Binding-site contacts:
Ligand atom C4 contacts residue ASN703 of chain 1.C at 4.3 Å.
Ligand atom O7 contacts residue ASN703 of chain 1.C at 3.4 Å (h-bond).
Ligand atom C1 contacts residue ASN703 of chain 1.C at 1.4 Å.
Ligand atom C7 contacts residue GLY617 of chain 1.C at 3.9 Å.
Ligand atom C8 contacts residue GLY617 of chain 1.C at 3.3 Å.
Ligand atom C8 contacts residue CYS619 of chain 1.C at 4.1 Å (hydrophobic).
Ligand atom C5 contacts residue ASN702 of chain 1.C at 4.2 Å.
Ligand atom C7 contacts residue ASN703 of chain 1.C at 3.3 Å.
Ligand atom C5 contacts residue ASN703 of chain 1.C at 3.7 Å.
Ligand atom C2 contacts residue ASN703 of chain 1.C at 2.5 Å.
Ligand atom C8 contacts residue ASN703 of chain 1.C at 4.4 Å.
Ligand atom O5 contacts residue ASN702 of chain 1.C at 3.5 Å.
Ligand atom C6 contacts residue ASN702 of chain 1.C at 3.6 Å.
Ligand atom N2 contacts residue ASN703 of chain 1.C at 2.9 Å (h-bond).
Ligand atom N2 contacts residue GLY617 of chain 1.C at 4.1 Å.
Ligand atom C3 contacts residue ASN703 of chain 1.C at 3.8 Å.
Ligand atom O5 contacts residue ASN703 of chain 1.C at 2.4 Å (h-bond).
Ligand atom O6 contacts residue ASN702 of chain 1.C at 4.0 Å.
Ligand atom O3 contacts residue GLY617 of chain 1.C at 4.3 Å.
Ligand atom C8 contacts residue VAL618 of chain 1.C at 3.9 Å (hydrophobic).
Ligand atom O7 contacts residue VAL618 of chain 1.C at 4.4 Å.
Ligand atom C1 contacts residue ASN702 of chain 1.C at 4.4 Å.

Sequence of chain 1.C:
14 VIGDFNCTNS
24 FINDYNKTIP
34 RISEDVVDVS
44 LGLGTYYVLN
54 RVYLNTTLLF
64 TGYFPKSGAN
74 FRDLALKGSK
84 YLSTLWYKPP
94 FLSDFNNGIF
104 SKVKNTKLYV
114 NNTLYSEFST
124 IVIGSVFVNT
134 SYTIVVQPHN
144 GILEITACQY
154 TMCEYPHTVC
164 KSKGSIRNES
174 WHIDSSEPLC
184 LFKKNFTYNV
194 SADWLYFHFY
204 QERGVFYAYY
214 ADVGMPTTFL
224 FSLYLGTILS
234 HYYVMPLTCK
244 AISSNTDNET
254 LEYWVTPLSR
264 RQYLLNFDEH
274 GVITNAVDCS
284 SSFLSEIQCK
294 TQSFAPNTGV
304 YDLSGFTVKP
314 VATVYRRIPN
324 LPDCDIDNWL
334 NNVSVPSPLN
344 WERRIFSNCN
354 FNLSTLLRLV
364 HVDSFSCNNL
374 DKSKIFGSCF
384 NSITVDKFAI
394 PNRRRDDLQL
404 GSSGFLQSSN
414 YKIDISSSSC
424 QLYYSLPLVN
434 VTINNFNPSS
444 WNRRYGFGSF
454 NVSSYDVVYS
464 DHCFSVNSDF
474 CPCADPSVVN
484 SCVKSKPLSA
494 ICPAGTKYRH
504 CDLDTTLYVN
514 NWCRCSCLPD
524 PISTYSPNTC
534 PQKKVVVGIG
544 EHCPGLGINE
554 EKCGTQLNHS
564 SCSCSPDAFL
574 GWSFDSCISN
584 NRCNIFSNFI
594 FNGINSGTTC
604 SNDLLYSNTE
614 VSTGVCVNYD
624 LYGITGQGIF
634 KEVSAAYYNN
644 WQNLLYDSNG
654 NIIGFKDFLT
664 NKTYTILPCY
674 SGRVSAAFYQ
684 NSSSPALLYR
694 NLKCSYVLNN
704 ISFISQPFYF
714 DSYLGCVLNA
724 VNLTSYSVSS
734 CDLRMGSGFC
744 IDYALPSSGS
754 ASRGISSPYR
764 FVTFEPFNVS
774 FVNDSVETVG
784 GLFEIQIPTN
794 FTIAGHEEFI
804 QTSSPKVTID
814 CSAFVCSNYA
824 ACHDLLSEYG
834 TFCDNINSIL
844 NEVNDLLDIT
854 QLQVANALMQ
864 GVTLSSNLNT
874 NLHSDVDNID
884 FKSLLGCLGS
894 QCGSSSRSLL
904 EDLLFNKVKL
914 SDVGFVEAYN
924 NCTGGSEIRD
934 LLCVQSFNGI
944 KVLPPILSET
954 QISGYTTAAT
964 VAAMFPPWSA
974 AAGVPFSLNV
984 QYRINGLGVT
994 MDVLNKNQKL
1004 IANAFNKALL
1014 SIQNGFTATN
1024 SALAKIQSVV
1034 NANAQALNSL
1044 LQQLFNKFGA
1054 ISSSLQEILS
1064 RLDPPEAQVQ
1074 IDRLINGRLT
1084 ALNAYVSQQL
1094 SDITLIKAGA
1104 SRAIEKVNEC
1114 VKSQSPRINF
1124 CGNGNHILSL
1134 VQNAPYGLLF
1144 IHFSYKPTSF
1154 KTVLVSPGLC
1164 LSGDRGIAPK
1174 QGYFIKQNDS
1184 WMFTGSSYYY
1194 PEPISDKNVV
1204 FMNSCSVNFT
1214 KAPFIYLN

A small-molecule ligand and the protein it binds are described below.
Small molecule (SMILES): CC(=O)N[C@@H]1[C@@H](O)[C@H](O)[C@@H](CO)O[C@H]1O